The small molecule below binds the protein below.
Small molecule (SMILES): Nc1ncnc2c1ncn2[C@@H]1O[C@H](CO[P](=O)(O)OP(=O)(O)O)[C@@H](O)[C@H]1OP(=O)(O)O

Sequence of chain 1.B:
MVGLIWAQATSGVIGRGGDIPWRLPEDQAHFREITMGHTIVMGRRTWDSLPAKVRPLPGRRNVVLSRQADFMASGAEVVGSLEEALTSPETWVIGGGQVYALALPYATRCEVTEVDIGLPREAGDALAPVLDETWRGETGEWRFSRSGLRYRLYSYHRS

Binding-site contacts:
Ligand atom N1 contacts residue GLY100 of chain 1.B at 3.7 Å.
Ligand atom N6 contacts residue ARG87 of chain 1.B at 3.4 Å (salt-bridge).
Ligand atom O1P contacts residue ARG64 of chain 1.B at 2.9 Å (salt-bridge).
Ligand atom C2 contacts residue SER86 of chain 1.B at 3.6 Å.
Ligand atom O2' contacts residue ARG64 of chain 1.B at 3.6 Å.
Ligand atom O5' contacts residue ARG65 of chain 1.B at 3.7 Å.
Ligand atom C1' contacts residue LEU85 of chain 1.B at 3.1 Å (hydrophobic).
Ligand atom O1A contacts residue VAL119 of chain 1.B at 3.3 Å (h-bond).
Ligand atom O5' contacts residue GLY63 of chain 1.B at 3.3 Å.
Ligand atom O3P contacts residue ARG87 of chain 1.B at 2.8 Å (salt-bridge).
Ligand atom PA contacts residue GLY116 of chain 1.B at 3.7 Å.
Ligand atom O2' contacts residue LEU85 of chain 1.B at 3.7 Å.
Ligand atom O2B contacts residue ARG65 of chain 1.B at 3.4 Å.
Ligand atom C3' contacts residue ARG65 of chain 1.B at 3.3 Å.
Ligand atom N7 contacts residue LEU122 of chain 1.B at 3.4 Å.
Ligand atom O1P contacts residue SER86 of chain 1.B at 2.7 Å (h-bond).
Ligand atom C6 contacts residue ARG87 of chain 1.B at 3.3 Å.
Ligand atom O4' contacts residue LEU85 of chain 1.B at 3.3 Å (h-bond).
Ligand atom C5' contacts residue GLN118 of chain 1.B at 3.6 Å.
Ligand atom O1A contacts residue GLY116 of chain 1.B at 3.3 Å (h-bond).
Ligand atom O2P contacts residue ARG64 of chain 1.B at 3.0 Å (salt-bridge).
Ligand atom O2A contacts residue GLY116 of chain 1.B at 3.1 Å (h-bond).
Ligand atom C2 contacts residue GLY100 of chain 1.B at 3.6 Å.
Ligand atom O3A contacts residue ARG65 of chain 1.B at 3.2 Å.
Ligand atom O2A contacts residue THR66 of chain 1.B at 2.5 Å (h-bond).
Ligand atom C5 contacts residue ARG87 of chain 1.B at 3.5 Å.
Ligand atom O5' contacts residue ARG64 of chain 1.B at 3.6 Å (salt-bridge).
Ligand atom C5' contacts residue ARG65 of chain 1.B at 3.3 Å.
Ligand atom O4' contacts residue GLY63 of chain 1.B at 3.7 Å.
Ligand atom C4' contacts residue ARG65 of chain 1.B at 3.6 Å.
Ligand atom P2' contacts residue SER86 of chain 1.B at 3.7 Å.
Ligand atom O2A contacts residue GLY63 of chain 1.B at 3.4 Å.
Ligand atom N3 contacts residue SER86 of chain 1.B at 3.4 Å (h-bond).
Ligand atom O1A contacts residue GLN118 of chain 1.B at 3.1 Å.
Ligand atom C8 contacts residue GLN118 of chain 1.B at 3.5 Å.
Ligand atom O3' contacts residue ARG65 of chain 1.B at 2.6 Å (salt-bridge).
Ligand atom N3 contacts residue LEU85 of chain 1.B at 3.6 Å.
Ligand atom O4' contacts residue ARG64 of chain 1.B at 3.4 Å (salt-bridge).
Ligand atom O3B contacts residue GLN118 of chain 1.B at 3.1 Å (h-bond).
Ligand atom O1P contacts residue GLN88 of chain 1.B at 3.2 Å (h-bond).